Sequence of chain 15.H:
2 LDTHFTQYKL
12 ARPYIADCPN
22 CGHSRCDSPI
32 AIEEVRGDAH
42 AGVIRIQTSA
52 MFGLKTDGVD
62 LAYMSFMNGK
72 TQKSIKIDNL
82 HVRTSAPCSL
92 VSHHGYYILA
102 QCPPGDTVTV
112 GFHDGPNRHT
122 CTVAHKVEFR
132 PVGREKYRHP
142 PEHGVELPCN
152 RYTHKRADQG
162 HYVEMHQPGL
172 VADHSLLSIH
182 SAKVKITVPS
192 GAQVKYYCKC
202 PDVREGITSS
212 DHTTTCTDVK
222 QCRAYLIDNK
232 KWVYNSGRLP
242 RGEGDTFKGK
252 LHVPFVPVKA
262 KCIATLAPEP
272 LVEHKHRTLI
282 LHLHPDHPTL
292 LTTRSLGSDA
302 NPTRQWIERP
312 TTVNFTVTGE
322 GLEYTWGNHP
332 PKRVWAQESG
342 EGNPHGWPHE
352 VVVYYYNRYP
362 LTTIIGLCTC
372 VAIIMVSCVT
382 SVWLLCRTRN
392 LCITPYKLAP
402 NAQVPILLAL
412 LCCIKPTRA

Binding-site contacts:
Ligand atom O3 contacts residue ALA158 of chain 15.H at 3.0 Å (h-bond).
Ligand atom O5B contacts residue LYS156 of chain 15.H at 3.3 Å.
Ligand atom O5 contacts residue LYS156 of chain 15.H at 3.4 Å.
Ligand atom O4 contacts residue LYS156 of chain 15.H at 3.5 Å.
Ligand atom OBI contacts residue LYS156 of chain 15.H at 4.0 Å.
Ligand atom C5 contacts residue LEU62 of chain 15.H at 3.8 Å (hydrophobic).
Ligand atom O6A contacts residue SER93 of chain 15.H at 3.2 Å.
Ligand atom O6A contacts residue HIS155 of chain 15.H at 3.8 Å.
Ligand atom OAH contacts residue LEU2 of chain 15.H at 2.8 Å (h-bond).
Ligand atom OAF contacts residue ALA158 of chain 15.H at 3.3 Å.
Ligand atom OAF contacts residue THR4 of chain 15.H at 2.9 Å (h-bond).
Ligand atom O6B contacts residue HIS155 of chain 15.H at 3.3 Å (h-bond).
Ligand atom OAH contacts residue ASP3 of chain 15.H at 4.0 Å.
Ligand atom O5 contacts residue HIS155 of chain 15.H at 3.6 Å.
Ligand atom C6 contacts residue HIS155 of chain 15.H at 3.4 Å.
Ligand atom OAH contacts residue THR4 of chain 15.H at 3.7 Å.
Ligand atom O6A contacts residue LEU62 of chain 15.H at 3.4 Å.
Ligand atom C6 contacts residue SER93 of chain 15.H at 4.0 Å.
Ligand atom OAF contacts residue ARG157 of chain 15.H at 2.8 Å (salt-bridge).
Ligand atom O4 contacts residue HIS155 of chain 15.H at 3.5 Å (h-bond).
Ligand atom O5 contacts residue ARG157 of chain 15.H at 3.8 Å.
Ligand atom C5 contacts residue HIS155 of chain 15.H at 4.0 Å.
Ligand atom O6B contacts residue LEU62 of chain 15.H at 4.0 Å.
Ligand atom SAG contacts residue THR4 of chain 15.H at 3.9 Å.
Ligand atom O3 contacts residue LYS156 of chain 15.H at 3.0 Å.
Ligand atom OAH contacts residue ARG157 of chain 15.H at 3.1 Å (salt-bridge).
Ligand atom O6B contacts residue ARG157 of chain 15.H at 3.3 Å (salt-bridge).
Ligand atom C6 contacts residue LEU62 of chain 15.H at 3.5 Å (hydrophobic).
Ligand atom C2 contacts residue ALA158 of chain 15.H at 3.7 Å (hydrophobic).
Ligand atom O6B contacts residue HIS94 of chain 15.H at 4.0 Å.
Ligand atom O3 contacts residue ARG157 of chain 15.H at 3.3 Å (salt-bridge).
Ligand atom SAG contacts residue ARG157 of chain 15.H at 3.6 Å (salt-bridge).
Ligand atom C4 contacts residue LYS156 of chain 15.H at 4.0 Å.
Ligand atom C3 contacts residue LYS156 of chain 15.H at 4.0 Å.
Ligand atom C3 contacts residue ARG157 of chain 15.H at 3.7 Å.
Ligand atom O4 contacts residue SER93 of chain 15.H at 3.0 Å (h-bond).
Ligand atom C6 contacts residue HIS94 of chain 15.H at 3.9 Å.
Ligand atom O6B contacts residue LYS156 of chain 15.H at 3.3 Å.
Ligand atom C3 contacts residue ALA158 of chain 15.H at 4.0 Å (hydrophobic).
Ligand atom O6A contacts residue HIS94 of chain 15.H at 3.2 Å (h-bond).

A protein and the small-molecule ligand that binds it are described below.
Small molecule (SMILES): O=C(O)[C@@H]1O[C@H](O[C@H]2[C@@H](OS(=O)(=O)O)O[C@@H](O)[C@H](NS(=O)(=O)O)[C@H]2O)[C@@H](OS(=O)(=O)O)[C@H](O)[C@@H]1O